Binding-site contacts:
Ligand atom C3 contacts residue ASN25 of chain 1.A at 3.8 Å.
Ligand atom N2 contacts residue ASN25 of chain 1.A at 3.0 Å (h-bond).
Ligand atom C1 contacts residue ASN25 of chain 1.A at 1.4 Å.
Ligand atom C2 contacts residue ASN25 of chain 1.A at 2.5 Å.
Ligand atom O7 contacts residue ASN25 of chain 1.A at 4.3 Å.
Ligand atom C7 contacts residue ASN25 of chain 1.A at 4.0 Å.
Ligand atom C5 contacts residue ASN25 of chain 1.A at 3.7 Å.
Ligand atom C4 contacts residue ASN25 of chain 1.A at 4.2 Å.
Ligand atom O5 contacts residue ASN25 of chain 1.A at 2.4 Å (h-bond).
Ligand atom C8 contacts residue ASN32 of chain 1.D at 4.2 Å.

Sequence of chain 1.D:
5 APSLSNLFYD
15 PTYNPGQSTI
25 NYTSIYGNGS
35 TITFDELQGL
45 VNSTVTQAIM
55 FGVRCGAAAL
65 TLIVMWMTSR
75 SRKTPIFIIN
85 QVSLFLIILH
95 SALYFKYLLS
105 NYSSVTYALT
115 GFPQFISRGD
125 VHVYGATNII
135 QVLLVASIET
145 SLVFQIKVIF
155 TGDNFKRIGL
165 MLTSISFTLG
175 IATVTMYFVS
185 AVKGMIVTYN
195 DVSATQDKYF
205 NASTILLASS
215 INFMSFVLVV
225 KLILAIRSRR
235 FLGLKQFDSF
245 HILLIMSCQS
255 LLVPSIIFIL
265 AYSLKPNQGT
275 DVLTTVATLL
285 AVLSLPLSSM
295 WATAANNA

The small molecule below binds the protein below.
Small molecule (SMILES): CC(=O)N[C@@H]1[C@@H](O)[C@H](O)[C@@H](CO)O[C@H]1O

Sequence of chain 1.A:
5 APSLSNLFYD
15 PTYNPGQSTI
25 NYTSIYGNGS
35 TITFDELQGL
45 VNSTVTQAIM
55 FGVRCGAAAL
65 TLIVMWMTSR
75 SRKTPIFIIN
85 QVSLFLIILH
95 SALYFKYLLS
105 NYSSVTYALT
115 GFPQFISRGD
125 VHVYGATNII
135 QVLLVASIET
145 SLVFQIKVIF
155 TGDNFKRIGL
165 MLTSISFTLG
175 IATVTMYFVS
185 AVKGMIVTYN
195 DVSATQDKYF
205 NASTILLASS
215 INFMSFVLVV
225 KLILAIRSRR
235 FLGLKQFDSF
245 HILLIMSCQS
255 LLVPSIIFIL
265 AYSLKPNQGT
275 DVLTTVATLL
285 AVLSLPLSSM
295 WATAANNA